Binding-site contacts:
Ligand atom C7 contacts residue SER248 of chain 1.A at 3.8 Å.
Ligand atom O4 contacts residue PHE409 of chain 1.A at 3.8 Å.
Ligand atom C8 contacts residue UDP1 of chain 1.E at 3.5 Å.
Ligand atom O7 contacts residue SER248 of chain 1.A at 3.0 Å (h-bond).
Ligand atom C2 contacts residue GLY408 of chain 1.A at 3.7 Å.
Ligand atom C8 contacts residue ARG330 of chain 1.A at 3.7 Å.
Ligand atom O5 contacts residue HIS247 of chain 1.A at 3.0 Å (h-bond).
Ligand atom O4 contacts residue LEU411 of chain 1.A at 3.6 Å.
Ligand atom C1 contacts residue UDP1 of chain 1.E at 3.1 Å.
Ligand atom N2 contacts residue UDP1 of chain 1.E at 2.8 Å (h-bond).
Ligand atom C2 contacts residue UDP1 of chain 1.E at 3.6 Å.
Ligand atom C4 contacts residue HIS247 of chain 1.A at 3.6 Å.
Ligand atom C5 contacts residue HIS247 of chain 1.A at 3.8 Å.
Ligand atom C7 contacts residue UDP1 of chain 1.E at 3.6 Å.
Ligand atom O3 contacts residue UDP1 of chain 1.E at 3.9 Å.
Ligand atom O1 contacts residue HIS247 of chain 1.A at 3.5 Å (h-bond).
Ligand atom C8 contacts residue MET406 of chain 1.A at 3.5 Å (hydrophobic).
Ligand atom O3 contacts residue GLY408 of chain 1.A at 2.8 Å (h-bond).
Ligand atom C7 contacts residue MET406 of chain 1.A at 3.9 Å (hydrophobic).
Ligand atom O1 contacts residue SER248 of chain 1.A at 3.0 Å (h-bond).
Ligand atom C1 contacts residue HIS247 of chain 1.A at 3.4 Å.
Ligand atom O4 contacts residue UDP1 of chain 1.E at 2.8 Å (h-bond).
Ligand atom C8 contacts residue GLU334 of chain 1.A at 3.6 Å.
Ligand atom C5 contacts residue UDP1 of chain 1.E at 3.4 Å.
Ligand atom O4 contacts residue SER410 of chain 1.A at 3.4 Å (h-bond).
Ligand atom O3 contacts residue PHE409 of chain 1.A at 3.0 Å (h-bond).
Ligand atom O6 contacts residue HIS247 of chain 1.A at 3.0 Å (h-bond).
Ligand atom C4 contacts residue UDP1 of chain 1.E at 3.4 Å.
Ligand atom O3 contacts residue SER410 of chain 1.A at 3.1 Å (h-bond).
Ligand atom C6 contacts residue HIS247 of chain 1.A at 3.5 Å.
Ligand atom O7 contacts residue GLU407 of chain 1.A at 3.7 Å.
Ligand atom C2 contacts residue HIS247 of chain 1.A at 3.3 Å.
Ligand atom C3 contacts residue UDP1 of chain 1.E at 3.3 Å.
Ligand atom O5 contacts residue UDP1 of chain 1.E at 3.7 Å.
Ligand atom O6 contacts residue VAL305 of chain 1.A at 3.4 Å.
Ligand atom N2 contacts residue GLU407 of chain 1.A at 3.5 Å (salt-bridge).
Ligand atom C3 contacts residue GLY408 of chain 1.A at 3.8 Å.
Ligand atom O7 contacts residue GLY408 of chain 1.A at 3.4 Å (h-bond).
Ligand atom O3 contacts residue GLU407 of chain 1.A at 2.9 Å (salt-bridge).
Ligand atom C3 contacts residue GLU407 of chain 1.A at 3.7 Å.

The small molecule below binds the protein below.
Small molecule (SMILES): CC(=O)N[C@@H]1[C@@H](O)[C@H](O)[C@@H](CO)O[C@H]1O

Sequence of chain 1.A:
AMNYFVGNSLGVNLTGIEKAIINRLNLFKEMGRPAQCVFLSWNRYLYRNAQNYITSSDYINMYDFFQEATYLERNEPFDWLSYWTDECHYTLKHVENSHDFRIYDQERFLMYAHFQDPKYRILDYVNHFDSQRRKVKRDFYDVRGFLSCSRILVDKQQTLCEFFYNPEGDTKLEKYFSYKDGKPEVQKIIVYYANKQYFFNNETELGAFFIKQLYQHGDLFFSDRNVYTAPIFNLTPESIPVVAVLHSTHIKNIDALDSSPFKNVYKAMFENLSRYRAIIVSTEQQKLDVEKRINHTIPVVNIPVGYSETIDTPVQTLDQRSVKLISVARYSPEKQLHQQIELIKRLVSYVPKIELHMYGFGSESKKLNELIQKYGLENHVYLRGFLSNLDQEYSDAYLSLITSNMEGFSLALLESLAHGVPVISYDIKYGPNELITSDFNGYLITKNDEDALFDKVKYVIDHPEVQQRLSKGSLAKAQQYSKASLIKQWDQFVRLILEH